Sequence of chain 1.D:
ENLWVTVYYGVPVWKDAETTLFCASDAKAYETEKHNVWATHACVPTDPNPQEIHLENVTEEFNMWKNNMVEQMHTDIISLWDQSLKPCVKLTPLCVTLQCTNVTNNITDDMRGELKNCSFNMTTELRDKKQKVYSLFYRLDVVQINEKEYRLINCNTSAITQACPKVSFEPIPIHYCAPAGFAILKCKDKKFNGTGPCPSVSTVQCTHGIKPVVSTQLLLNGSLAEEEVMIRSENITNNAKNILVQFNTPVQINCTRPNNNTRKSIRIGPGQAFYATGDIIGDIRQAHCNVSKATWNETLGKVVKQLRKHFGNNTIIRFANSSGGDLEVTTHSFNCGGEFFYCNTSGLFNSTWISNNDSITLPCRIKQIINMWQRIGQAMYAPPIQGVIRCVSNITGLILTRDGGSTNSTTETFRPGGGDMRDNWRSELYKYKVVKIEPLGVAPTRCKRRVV

Binding-site contacts:
Ligand atom N2 contacts residue ASN361 of chain 1.D at 3.2 Å (h-bond).
Ligand atom C3 contacts residue ASN361 of chain 1.D at 3.9 Å.
Ligand atom O5 contacts residue ASN361 of chain 1.D at 2.1 Å (h-bond).
Ligand atom C7 contacts residue NAG2 of chain 1.YA at 3.7 Å.
Ligand atom C2 contacts residue ASN361 of chain 1.D at 2.6 Å.
Ligand atom C7 contacts residue ASN361 of chain 1.D at 4.2 Å.
Ligand atom C4 contacts residue ASN361 of chain 1.D at 4.1 Å.
Ligand atom C6 contacts residue ASN361 of chain 1.D at 4.4 Å.
Ligand atom C2 contacts residue NAG2 of chain 1.YA at 4.5 Å.
Ligand atom C5 contacts residue ASN361 of chain 1.D at 3.4 Å.
Ligand atom O3 contacts residue NAG2 of chain 1.YA at 4.1 Å.
Ligand atom C1 contacts residue ASN361 of chain 1.D at 1.5 Å.
Ligand atom O6 contacts residue ASN361 of chain 1.D at 4.4 Å.
Ligand atom O7 contacts residue NAG2 of chain 1.YA at 2.5 Å.

This protein binds this small molecule.
Small molecule (SMILES): CC(=O)N[C@@H]1[C@@H](O)[C@H](O)[C@@H](CO)O[C@H]1O